Sequence of chain 1.A:
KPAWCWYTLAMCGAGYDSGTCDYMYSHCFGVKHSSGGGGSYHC

The protein below binds the small molecule below.
Small molecule (SMILES): CC(=O)N[C@@H]1[C@@H](O)[C@H](O)[C@@H](CO)O[C@H]1O

Binding-site contacts:
Ligand atom C1 contacts residue CYS43 of chain 1.A at 2.0 Å (hydrophobic).
Ligand atom C6 contacts residue CYS43 of chain 1.A at 4.3 Å (hydrophobic).
Ligand atom C7 contacts residue CYS43 of chain 1.A at 4.5 Å (hydrophobic).
Ligand atom O5 contacts residue CYS43 of chain 1.A at 2.3 Å (h-bond).
Ligand atom O6 contacts residue CYS43 of chain 1.A at 4.0 Å.
Ligand atom N2 contacts residue CYS43 of chain 1.A at 4.0 Å.
Ligand atom O7 contacts residue CYS43 of chain 1.A at 4.5 Å.
Ligand atom C3 contacts residue CYS43 of chain 1.A at 4.4 Å (hydrophobic).
Ligand atom C5 contacts residue CYS43 of chain 1.A at 3.4 Å (hydrophobic).
Ligand atom C2 contacts residue CYS43 of chain 1.A at 3.5 Å (hydrophobic).
Ligand atom C4 contacts residue CYS43 of chain 1.A at 4.5 Å (hydrophobic).